Sequence of chain 5.D:
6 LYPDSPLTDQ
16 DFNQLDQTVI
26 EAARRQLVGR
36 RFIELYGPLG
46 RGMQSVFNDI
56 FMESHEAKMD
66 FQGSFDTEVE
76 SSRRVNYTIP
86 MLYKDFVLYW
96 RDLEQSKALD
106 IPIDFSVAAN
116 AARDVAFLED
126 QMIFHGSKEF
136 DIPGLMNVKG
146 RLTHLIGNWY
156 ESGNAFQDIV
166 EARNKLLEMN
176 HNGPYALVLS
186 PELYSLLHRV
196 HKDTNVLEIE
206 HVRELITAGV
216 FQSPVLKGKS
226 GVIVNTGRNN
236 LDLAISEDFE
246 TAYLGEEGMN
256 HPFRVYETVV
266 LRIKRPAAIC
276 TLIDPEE

Binding-site contacts:
Ligand atom CG2 contacts residue PRO43 of chain 5.D at 3.9 Å (hydrophobic).
Ligand atom CB contacts residue ARG35 of chain 5.D at 3.5 Å.
Ligand atom CA contacts residue ASP243 of chain 5.D at 4.4 Å.
Ligand atom CD1 contacts residue LEU32 of chain 5.D at 3.8 Å (hydrophobic).
Ligand atom CB contacts residue LEU40 of chain 5.D at 4.1 Å (hydrophobic).
Ligand atom O contacts residue ARG35 of chain 5.D at 3.4 Å (salt-bridge).
Ligand atom C contacts residue ASP243 of chain 5.D at 3.8 Å.
Ligand atom CB contacts residue ARG29 of chain 5.D at 4.1 Å.
Ligand atom C contacts residue ARG35 of chain 5.D at 4.4 Å.
Ligand atom CG2 contacts residue ASP243 of chain 5.D at 3.3 Å.
Ligand atom CB contacts residue PRO43 of chain 5.D at 3.8 Å (hydrophobic).
Ligand atom CG1 contacts residue ARG35 of chain 5.D at 4.2 Å.
Ligand atom N contacts residue ASP243 of chain 5.D at 3.2 Å (salt-bridge).
Ligand atom CG contacts residue LEU40 of chain 5.D at 4.4 Å (hydrophobic).
Ligand atom C contacts residue ARG36 of chain 5.D at 3.2 Å.
Ligand atom N contacts residue ASP243 of chain 5.D at 2.8 Å (salt-bridge).
Ligand atom CA contacts residue PRO43 of chain 5.D at 4.4 Å (hydrophobic).
Ligand atom OG contacts residue ARG29 of chain 5.D at 4.3 Å.
Ligand atom CD1 contacts residue LEU40 of chain 5.D at 3.8 Å (hydrophobic).
Ligand atom CA contacts residue ASP243 of chain 5.D at 3.3 Å.
Ligand atom CD1 contacts residue ARG35 of chain 5.D at 4.5 Å.
Ligand atom CB contacts residue ASP243 of chain 5.D at 4.3 Å.
Ligand atom CA contacts residue ARG35 of chain 5.D at 3.9 Å.
Ligand atom OE1 contacts residue ARG36 of chain 5.D at 3.8 Å.
Ligand atom CD1 contacts residue ARG29 of chain 5.D at 4.4 Å.
Ligand atom CA contacts residue ASP243 of chain 5.D at 4.3 Å.
Ligand atom N contacts residue ARG35 of chain 5.D at 4.1 Å.
Ligand atom O contacts residue ARG36 of chain 5.D at 3.6 Å (salt-bridge).
Ligand atom CG2 contacts residue LEU40 of chain 5.D at 4.2 Å (hydrophobic).
Ligand atom CA contacts residue ARG29 of chain 5.D at 4.0 Å.
Ligand atom O contacts residue ARG35 of chain 5.D at 3.1 Å (salt-bridge).
Ligand atom OG contacts residue ILE25 of chain 5.D at 4.0 Å.
Ligand atom C contacts residue ASP243 of chain 5.D at 3.9 Å.
Ligand atom CD contacts residue ARG36 of chain 5.D at 4.1 Å.
Ligand atom CB contacts residue ARG35 of chain 5.D at 4.1 Å.
Ligand atom NE2 contacts residue ARG36 of chain 5.D at 3.9 Å.
Ligand atom O contacts residue ARG29 of chain 5.D at 3.8 Å.
Ligand atom N contacts residue PRO43 of chain 5.D at 4.4 Å.
Ligand atom O contacts residue ASP243 of chain 5.D at 4.1 Å.
Ligand atom C contacts residue ARG35 of chain 5.D at 3.6 Å.

The small molecule below binds the protein below.
Small molecule (SMILES): CC[C@H](C)[C@H](NC(=O)[C@H](CC(C)C)NC(=O)[C@H](CO)NC(=O)CNC(=O)[C@@H](NC(=O)[C@@H](N)[C@@H](C)O)C(C)C)C(=O)N[C@H](C=O)CCC(N)=O